Binding-site contacts:
Ligand atom C0 contacts residue GLY194 of chain 1.A at 3.8 Å.
Ligand atom N2 contacts residue SER172 of chain 1.A at 2.7 Å (h-bond).
Ligand atom C5 contacts residue CYS173 of chain 1.A at 4.1 Å (hydrophobic).
Ligand atom N1 contacts residue SER172 of chain 1.A at 3.7 Å.
Ligand atom N1 contacts residue ASP171 of chain 1.A at 2.8 Å (salt-bridge).
Ligand atom C7 contacts residue GLN174 of chain 1.A at 3.6 Å.
Ligand atom C4 contacts residue CYS173 of chain 1.A at 4.1 Å (hydrophobic).
Ligand atom N1 contacts residue GLY196 of chain 1.A at 2.7 Å (h-bond).
Ligand atom S2 contacts residue SER172 of chain 1.A at 3.7 Å.
Ligand atom C4 contacts residue GLN174 of chain 1.A at 3.9 Å.
Ligand atom C6 contacts residue SER192 of chain 1.A at 4.0 Å.
Ligand atom C6 contacts residue SER177 of chain 1.A at 3.2 Å.
Ligand atom C5 contacts residue GLY194 of chain 1.A at 3.8 Å.
Ligand atom S2 contacts residue TRP193 of chain 1.A at 4.0 Å.
Ligand atom C0 contacts residue TRP193 of chain 1.A at 3.9 Å (hydrophobic).
Ligand atom C6 contacts residue CYS173 of chain 1.A at 4.0 Å (hydrophobic).
Ligand atom C0 contacts residue SER172 of chain 1.A at 3.3 Å.
Ligand atom S2 contacts residue VAL191 of chain 1.A at 3.8 Å.
Ligand atom N2 contacts residue TRP193 of chain 1.A at 3.9 Å.
Ligand atom C7 contacts residue SER177 of chain 1.A at 3.4 Å.
Ligand atom N2 contacts residue ASP171 of chain 1.A at 2.9 Å (salt-bridge).
Ligand atom C0 contacts residue ASP171 of chain 1.A at 3.4 Å.
Ligand atom C3 contacts residue GLN174 of chain 1.A at 3.8 Å.
Ligand atom N2 contacts residue GLY204 of chain 1.A at 3.5 Å.
Ligand atom C5 contacts residue GLY196 of chain 1.A at 3.4 Å.
Ligand atom N1 contacts residue SER195 of chain 1.A at 4.2 Å.
Ligand atom C9 contacts residue GLN174 of chain 1.A at 4.0 Å.
Ligand atom C8 contacts residue GLN174 of chain 1.A at 3.6 Å.
Ligand atom N1 contacts residue GLY194 of chain 1.A at 3.6 Å.
Ligand atom C3 contacts residue CYS173 of chain 1.A at 3.8 Å (hydrophobic).
Ligand atom C5 contacts residue CYS197 of chain 1.A at 4.0 Å (hydrophobic).
Ligand atom C1 contacts residue GLY196 of chain 1.A at 3.9 Å.
Ligand atom C6 contacts residue GLN174 of chain 1.A at 3.8 Å.
Ligand atom S2 contacts residue CYS173 of chain 1.A at 4.0 Å.
Ligand atom C1 contacts residue CYS173 of chain 1.A at 4.0 Å (hydrophobic).
Ligand atom N1 contacts residue CYS197 of chain 1.A at 3.8 Å.
Ligand atom C1 contacts residue GLY194 of chain 1.A at 3.8 Å.
Ligand atom C1 contacts residue SER172 of chain 1.A at 3.7 Å.
Ligand atom C1 contacts residue TRP193 of chain 1.A at 3.9 Å (hydrophobic).
Ligand atom C0 contacts residue GLY196 of chain 1.A at 3.7 Å.

This protein binds this small molecule.
Small molecule (SMILES): NC(=[NH2+])c1cc2ccccc2s1

Sequence of chain 1.A:
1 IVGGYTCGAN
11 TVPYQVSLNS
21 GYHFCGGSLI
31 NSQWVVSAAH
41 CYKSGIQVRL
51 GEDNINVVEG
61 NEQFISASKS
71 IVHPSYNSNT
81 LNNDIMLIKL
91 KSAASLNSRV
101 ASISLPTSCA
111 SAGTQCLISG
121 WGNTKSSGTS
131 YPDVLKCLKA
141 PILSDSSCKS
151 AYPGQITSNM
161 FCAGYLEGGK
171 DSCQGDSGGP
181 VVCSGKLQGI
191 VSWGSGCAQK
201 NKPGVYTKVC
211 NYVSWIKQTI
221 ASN